Sequence of chain 1.B:
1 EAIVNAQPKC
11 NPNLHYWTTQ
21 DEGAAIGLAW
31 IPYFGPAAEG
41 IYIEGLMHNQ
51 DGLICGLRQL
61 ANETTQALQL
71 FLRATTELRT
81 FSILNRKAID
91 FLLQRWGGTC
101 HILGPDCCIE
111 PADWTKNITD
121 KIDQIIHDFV

Binding-site contacts:
Ligand atom C8 contacts residue GLY130 of chain 2.A at 3.9 Å.
Ligand atom O7 contacts residue LEU43 of chain 2.A at 3.8 Å.
Ligand atom C6 contacts residue GLN7 of chain 2.B at 3.6 Å.
Ligand atom C8 contacts residue GOL1 of chain 2.N at 3.9 Å.
Ligand atom C7 contacts residue GLU129 of chain 2.A at 3.8 Å.
Ligand atom O5 contacts residue ASN62 of chain 2.B at 2.3 Å (h-bond).
Ligand atom C5 contacts residue ASN62 of chain 2.B at 3.6 Å.
Ligand atom O5 contacts residue GLN7 of chain 2.B at 3.0 Å (h-bond).
Ligand atom O6 contacts residue PRO8 of chain 2.B at 3.7 Å.
Ligand atom O4 contacts residue PHE34 of chain 1.B at 4.0 Å.
Ligand atom N2 contacts residue GOL1 of chain 2.N at 3.0 Å (h-bond).
Ligand atom C1 contacts residue ASN62 of chain 2.B at 1.4 Å.
Ligand atom O6 contacts residue GLU129 of chain 2.A at 3.7 Å.
Ligand atom N2 contacts residue ASN62 of chain 2.B at 2.9 Å (h-bond).
Ligand atom C7 contacts residue GOL1 of chain 2.N at 3.9 Å.
Ligand atom C1 contacts residue GOL1 of chain 2.N at 3.5 Å.
Ligand atom C5 contacts residue GLN7 of chain 2.B at 4.0 Å.
Ligand atom C7 contacts residue ASN62 of chain 2.B at 3.6 Å.
Ligand atom C6 contacts residue PHE34 of chain 1.B at 3.6 Å (hydrophobic).
Ligand atom C8 contacts residue ALA131 of chain 2.A at 3.8 Å (hydrophobic).
Ligand atom C1 contacts residue GLN7 of chain 2.B at 3.9 Å.
Ligand atom O6 contacts residue GLN7 of chain 2.B at 2.7 Å (h-bond).
Ligand atom C3 contacts residue ASN62 of chain 2.B at 3.8 Å.
Ligand atom O7 contacts residue ASN62 of chain 2.B at 3.9 Å.
Ligand atom C2 contacts residue GOL1 of chain 2.N at 3.8 Å.
Ligand atom O7 contacts residue ALA131 of chain 2.A at 4.1 Å.
Ligand atom O6 contacts residue LEU28 of chain 1.B at 3.5 Å.
Ligand atom C8 contacts residue VAL153 of chain 2.A at 4.0 Å (hydrophobic).
Ligand atom C5 contacts residue GOL1 of chain 2.N at 4.1 Å.
Ligand atom O6 contacts residue PHE34 of chain 1.B at 4.1 Å.
Ligand atom C4 contacts residue GOL1 of chain 2.N at 4.1 Å.
Ligand atom C8 contacts residue GLU129 of chain 2.A at 3.4 Å.
Ligand atom C2 contacts residue ASN62 of chain 2.B at 2.4 Å.
Ligand atom C8 contacts residue TRP30 of chain 1.B at 4.1 Å (hydrophobic).
Ligand atom C3 contacts residue GOL1 of chain 2.N at 3.3 Å.
Ligand atom C8 contacts residue THR65 of chain 2.B at 3.6 Å.
Ligand atom C8 contacts residue PRO8 of chain 2.B at 3.8 Å (hydrophobic).
Ligand atom C6 contacts residue ALA6 of chain 2.B at 4.1 Å (hydrophobic).
Ligand atom O3 contacts residue GLU129 of chain 2.A at 4.0 Å.
Ligand atom C5 contacts residue GLU129 of chain 2.A at 4.1 Å.

Sequence of chain 2.B:
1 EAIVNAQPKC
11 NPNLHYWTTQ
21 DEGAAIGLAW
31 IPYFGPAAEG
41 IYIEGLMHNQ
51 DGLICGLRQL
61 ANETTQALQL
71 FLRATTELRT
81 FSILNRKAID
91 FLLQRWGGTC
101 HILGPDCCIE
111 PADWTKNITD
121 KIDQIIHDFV

Sequence of chain 2.A:
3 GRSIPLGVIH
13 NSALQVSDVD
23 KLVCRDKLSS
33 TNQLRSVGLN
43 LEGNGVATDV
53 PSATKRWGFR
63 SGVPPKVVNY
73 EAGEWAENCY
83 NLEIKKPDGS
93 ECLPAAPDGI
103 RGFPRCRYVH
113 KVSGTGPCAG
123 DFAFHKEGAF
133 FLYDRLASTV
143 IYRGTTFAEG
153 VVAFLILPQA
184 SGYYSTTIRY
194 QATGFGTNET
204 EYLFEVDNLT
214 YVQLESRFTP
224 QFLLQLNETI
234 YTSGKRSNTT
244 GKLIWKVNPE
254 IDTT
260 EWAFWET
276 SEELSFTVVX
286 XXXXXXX

A protein and the small-molecule ligand that binds it are described below.
Small molecule (SMILES): CC(=O)N[C@H]1[C@H](O[C@H]2[C@H](O)[C@@H](NC(C)=O)CO[C@@H]2CO)O[C@H](CO)[C@@H](O[C@@H]2O[C@H](CO[C@H]3O[C@H](CO)[C@@H](O)[C@H](O)[C@@H]3O)[C@@H](O)[C@H](O[C@H]3O[C@H](CO)[C@@H](O)[C@H](O)[C@@H]3O)[C@@H]2O)[C@@H]1O